This small molecule binds to this protein.
Small molecule (SMILES): CCB1C=CC=CN1

Binding-site contacts:
Ligand atom C08 contacts residue LEU84 of chain 1.A at 3.7 Å (hydrophobic).
Ligand atom C08 contacts residue LEU118 of chain 1.A at 4.2 Å (hydrophobic).
Ligand atom N04 contacts residue ALA99 of chain 1.A at 3.6 Å.
Ligand atom B03 contacts residue ALA99 of chain 1.A at 3.8 Å.
Ligand atom C05 contacts residue LEU91 of chain 1.A at 4.2 Å (hydrophobic).
Ligand atom C06 contacts residue LEU118 of chain 1.A at 3.9 Å (hydrophobic).
Ligand atom C06 contacts residue LEU91 of chain 1.A at 4.1 Å (hydrophobic).
Ligand atom C07 contacts residue ALA99 of chain 1.A at 3.8 Å (hydrophobic).
Ligand atom N04 contacts residue GLN102 of chain 1.A at 3.6 Å (h-bond).
Ligand atom N04 contacts residue PHE153 of chain 1.A at 3.8 Å.
Ligand atom C02 contacts residue VAL103 of chain 1.A at 3.5 Å (hydrophobic).
Ligand atom C02 contacts residue VAL111 of chain 1.A at 3.9 Å (hydrophobic).
Ligand atom C05 contacts residue LEU118 of chain 1.A at 3.9 Å (hydrophobic).
Ligand atom C02 contacts residue ALA99 of chain 1.A at 3.9 Å (hydrophobic).
Ligand atom C05 contacts residue LEU121 of chain 1.A at 4.0 Å (hydrophobic).
Ligand atom C07 contacts residue LEU84 of chain 1.A at 4.0 Å (hydrophobic).
Ligand atom C06 contacts residue ALA99 of chain 1.A at 3.6 Å (hydrophobic).
Ligand atom B03 contacts residue LEU84 of chain 1.A at 4.4 Å.
Ligand atom B03 contacts residue VAL103 of chain 1.A at 4.4 Å.
Ligand atom C05 contacts residue ALA99 of chain 1.A at 3.5 Å (hydrophobic).
Ligand atom N04 contacts residue LEU121 of chain 1.A at 4.5 Å.
Ligand atom C06 contacts residue TYR88 of chain 1.A at 4.0 Å (hydrophobic).
Ligand atom C06 contacts residue VAL87 of chain 1.A at 3.9 Å (hydrophobic).
Ligand atom N04 contacts residue LEU118 of chain 1.A at 4.0 Å.
Ligand atom C05 contacts residue PHE153 of chain 1.A at 4.0 Å (hydrophobic).
Ligand atom B03 contacts residue LEU118 of chain 1.A at 4.2 Å.
Ligand atom C01 contacts residue VAL111 of chain 1.A at 3.4 Å (hydrophobic).
Ligand atom C07 contacts residue LEU118 of chain 1.A at 4.1 Å (hydrophobic).
Ligand atom C05 contacts residue VAL87 of chain 1.A at 4.4 Å (hydrophobic).
Ligand atom C07 contacts residue TYR88 of chain 1.A at 4.1 Å (hydrophobic).
Ligand atom C01 contacts residue LEU118 of chain 1.A at 4.5 Å (hydrophobic).
Ligand atom C01 contacts residue GLN102 of chain 1.A at 3.0 Å.
Ligand atom C02 contacts residue GLN102 of chain 1.A at 3.2 Å.
Ligand atom C08 contacts residue ALA99 of chain 1.A at 3.9 Å (hydrophobic).
Ligand atom B03 contacts residue GLN102 of chain 1.A at 3.9 Å.
Ligand atom C08 contacts residue VAL103 of chain 1.A at 4.4 Å (hydrophobic).

Sequence of chain 1.A:
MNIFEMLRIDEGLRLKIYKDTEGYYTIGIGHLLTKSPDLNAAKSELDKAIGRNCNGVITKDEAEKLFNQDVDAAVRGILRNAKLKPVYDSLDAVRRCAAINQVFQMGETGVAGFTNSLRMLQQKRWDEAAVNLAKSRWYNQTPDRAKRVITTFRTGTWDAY